Binding-site contacts:
Ligand atom C2 contacts residue ASN181 of chain 1.C at 4.0 Å.
Ligand atom C2 contacts residue LYS180 of chain 1.C at 4.3 Å.
Ligand atom C22 contacts residue LEU387 of chain 1.C at 4.3 Å (hydrophobic).
Ligand atom C18 contacts residue LEU171 of chain 1.C at 3.7 Å (hydrophobic).
Ligand atom C1 contacts residue ASN181 of chain 1.C at 3.1 Å.
Ligand atom C26 contacts residue PRO287 of chain 1.C at 4.2 Å (hydrophobic).
Ligand atom C27 contacts residue THR240 of chain 1.C at 3.7 Å.
Ligand atom C15 contacts residue LEU89 of chain 1.C at 4.0 Å (hydrophobic).
Ligand atom C12 contacts residue ILE235 of chain 1.C at 3.6 Å (hydrophobic).
Ligand atom C24 contacts residue ILE88 of chain 1.C at 3.7 Å (hydrophobic).
Ligand atom C21 contacts residue ILE235 of chain 1.C at 3.6 Å (hydrophobic).
Ligand atom O contacts residue LYS180 of chain 1.C at 4.1 Å.
Ligand atom C19 contacts residue ASN181 of chain 1.C at 3.2 Å.
Ligand atom C6 contacts residue ASN181 of chain 1.C at 3.6 Å.
Ligand atom C7 contacts residue MET184 of chain 1.C at 4.3 Å (hydrophobic).
Ligand atom C19 contacts residue MET184 of chain 1.C at 3.8 Å (hydrophobic).
Ligand atom C11 contacts residue MET86 of chain 1.C at 3.5 Å (hydrophobic).
Ligand atom C19 contacts residue LEU171 of chain 1.C at 4.4 Å (hydrophobic).
Ligand atom C19 contacts residue LYS180 of chain 1.C at 3.5 Å.
Ligand atom C10 contacts residue MET184 of chain 1.C at 4.0 Å (hydrophobic).
Ligand atom C22 contacts residue PRO287 of chain 1.C at 4.1 Å (hydrophobic).
Ligand atom C26 contacts residue HEM1 of chain 1.P at 3.6 Å.
Ligand atom C10 contacts residue MET86 of chain 1.C at 4.1 Å (hydrophobic).
Ligand atom C22 contacts residue ILE88 of chain 1.C at 4.1 Å (hydrophobic).
Ligand atom C6 contacts residue LYS180 of chain 1.C at 4.2 Å.
Ligand atom O contacts residue ASP42 of chain 1.C at 4.2 Å.
Ligand atom C23 contacts residue LEU387 of chain 1.C at 3.9 Å (hydrophobic).
Ligand atom C25 contacts residue HEM1 of chain 1.P at 4.1 Å.
Ligand atom C26 contacts residue ILE88 of chain 1.C at 4.1 Å (hydrophobic).
Ligand atom C2 contacts residue ALA177 of chain 1.C at 4.0 Å (hydrophobic).
Ligand atom C4 contacts residue LYS180 of chain 1.C at 4.0 Å.
Ligand atom C27 contacts residue ALA236 of chain 1.C at 4.0 Å (hydrophobic).
Ligand atom C10 contacts residue THR84 of chain 1.C at 3.7 Å.
Ligand atom C12 contacts residue MET86 of chain 1.C at 3.4 Å (hydrophobic).
Ligand atom C11 contacts residue ILE235 of chain 1.C at 3.8 Å (hydrophobic).
Ligand atom C11 contacts residue LEU171 of chain 1.C at 4.0 Å (hydrophobic).
Ligand atom C25 contacts residue THR240 of chain 1.C at 4.1 Å.
Ligand atom C27 contacts residue HEM1 of chain 1.P at 3.2 Å.
Ligand atom C26 contacts residue VAL283 of chain 1.C at 4.3 Å (hydrophobic).
Ligand atom C21 contacts residue LEU232 of chain 1.C at 3.7 Å (hydrophobic).

Sequence of chain 1.C:
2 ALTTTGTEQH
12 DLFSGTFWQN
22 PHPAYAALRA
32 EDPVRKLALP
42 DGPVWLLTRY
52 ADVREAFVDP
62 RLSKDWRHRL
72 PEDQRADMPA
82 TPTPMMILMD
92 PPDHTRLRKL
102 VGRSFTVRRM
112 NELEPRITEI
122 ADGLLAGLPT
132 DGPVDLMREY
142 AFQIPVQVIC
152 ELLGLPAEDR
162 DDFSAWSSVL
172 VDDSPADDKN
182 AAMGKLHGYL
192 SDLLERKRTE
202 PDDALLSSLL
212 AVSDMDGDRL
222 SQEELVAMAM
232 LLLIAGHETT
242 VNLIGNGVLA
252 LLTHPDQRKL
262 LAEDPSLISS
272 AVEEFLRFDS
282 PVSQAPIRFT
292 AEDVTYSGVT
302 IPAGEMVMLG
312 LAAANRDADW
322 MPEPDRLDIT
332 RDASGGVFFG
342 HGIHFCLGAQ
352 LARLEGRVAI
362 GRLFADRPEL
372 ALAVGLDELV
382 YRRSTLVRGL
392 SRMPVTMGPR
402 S

A small-molecule ligand and the protein it binds are described below.
Small molecule (SMILES): C=C1CC[C@H](O)CC1=CC=C1CCC[C@]2(C)[C@@H]([C@H](C)CCCC(C)C)CC[C@@H]12